Sequence of chain 47.A:
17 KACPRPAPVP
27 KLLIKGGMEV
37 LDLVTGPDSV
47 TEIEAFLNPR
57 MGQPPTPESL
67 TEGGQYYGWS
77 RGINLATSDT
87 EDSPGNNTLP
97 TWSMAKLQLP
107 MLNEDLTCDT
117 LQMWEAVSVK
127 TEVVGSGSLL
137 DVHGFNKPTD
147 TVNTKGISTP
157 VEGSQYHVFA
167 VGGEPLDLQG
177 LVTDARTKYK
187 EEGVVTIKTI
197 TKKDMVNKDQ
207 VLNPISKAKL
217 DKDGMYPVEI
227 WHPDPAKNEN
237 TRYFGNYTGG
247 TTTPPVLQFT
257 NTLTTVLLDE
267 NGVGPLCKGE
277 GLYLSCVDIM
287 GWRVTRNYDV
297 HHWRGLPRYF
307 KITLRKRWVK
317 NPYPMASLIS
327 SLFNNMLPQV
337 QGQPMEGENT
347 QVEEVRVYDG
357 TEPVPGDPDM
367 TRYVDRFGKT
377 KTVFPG

Binding-site contacts:
Ligand atom O1A contacts residue SER89 of chain 47.E at 3.4 Å (h-bond).
Ligand atom O4 contacts residue TYR72 of chain 47.E at 4.2 Å.
Ligand atom C5 contacts residue ASN93 of chain 47.E at 4.1 Å.
Ligand atom C8 contacts residue TYR72 of chain 47.E at 4.1 Å (hydrophobic).
Ligand atom O4 contacts residue THR291 of chain 47.E at 3.4 Å.
Ligand atom O4 contacts residue VAL296 of chain 47.E at 4.0 Å.
Ligand atom O1B contacts residue SER89 of chain 47.E at 4.1 Å.
Ligand atom C6 contacts residue TYR72 of chain 47.E at 3.3 Å (hydrophobic).
Ligand atom O8 contacts residue TYR72 of chain 47.E at 3.5 Å (h-bond).
Ligand atom C4 contacts residue GLY78 of chain 47.E at 3.3 Å.
Ligand atom O1A contacts residue GLY78 of chain 47.E at 3.3 Å (h-bond).
Ligand atom C2 contacts residue GLY78 of chain 47.E at 4.1 Å.
Ligand atom C1 contacts residue GLY78 of chain 47.E at 4.0 Å.
Ligand atom O10 contacts residue ASN293 of chain 47.E at 3.9 Å.
Ligand atom C3 contacts residue GLY78 of chain 47.E at 4.0 Å.
Ligand atom C4 contacts residue TYR72 of chain 47.E at 3.4 Å (hydrophobic).
Ligand atom C7 contacts residue TYR72 of chain 47.E at 3.9 Å (hydrophobic).
Ligand atom O1B contacts residue ASN80 of chain 47.E at 4.2 Å.
Ligand atom C1 contacts residue TYR72 of chain 47.E at 3.8 Å (hydrophobic).
Ligand atom C8 contacts residue ARG77 of chain 47.E at 4.2 Å.
Ligand atom C3 contacts residue GLY78 of chain 47.E at 4.0 Å.
Ligand atom O1A contacts residue ARG77 of chain 47.E at 3.1 Å (salt-bridge).
Ligand atom O3 contacts residue GLY78 of chain 47.E at 3.6 Å.
Ligand atom O10 contacts residue THR291 of chain 47.E at 3.8 Å.
Ligand atom O1B contacts residue ARG77 of chain 47.E at 2.8 Å (salt-bridge).
Ligand atom C3 contacts residue VAL296 of chain 47.E at 3.7 Å (hydrophobic).
Ligand atom N5 contacts residue TYR72 of chain 47.E at 3.1 Å (h-bond).
Ligand atom O4 contacts residue HIS298 of chain 47.E at 3.0 Å (h-bond).
Ligand atom C1 contacts residue ARG77 of chain 47.E at 3.4 Å.
Ligand atom O4 contacts residue GLY78 of chain 47.E at 3.0 Å.
Ligand atom O1B contacts residue TYR72 of chain 47.E at 3.8 Å.
Ligand atom O1A contacts residue TYR72 of chain 47.E at 3.5 Å.
Ligand atom C11 contacts residue ASP85 of chain 47.A at 3.8 Å.
Ligand atom C1 contacts residue SER89 of chain 47.E at 4.2 Å.
Ligand atom C6 contacts residue ASN93 of chain 47.E at 3.4 Å.
Ligand atom C4 contacts residue HIS298 of chain 47.E at 3.6 Å.
Ligand atom O4 contacts residue ILE79 of chain 47.E at 3.5 Å (h-bond).
Ligand atom O6 contacts residue ASN93 of chain 47.E at 3.5 Å (h-bond).
Ligand atom C5 contacts residue TYR72 of chain 47.E at 3.4 Å (hydrophobic).
Ligand atom C3 contacts residue HIS298 of chain 47.E at 3.8 Å.

Sequence of chain 47.E:
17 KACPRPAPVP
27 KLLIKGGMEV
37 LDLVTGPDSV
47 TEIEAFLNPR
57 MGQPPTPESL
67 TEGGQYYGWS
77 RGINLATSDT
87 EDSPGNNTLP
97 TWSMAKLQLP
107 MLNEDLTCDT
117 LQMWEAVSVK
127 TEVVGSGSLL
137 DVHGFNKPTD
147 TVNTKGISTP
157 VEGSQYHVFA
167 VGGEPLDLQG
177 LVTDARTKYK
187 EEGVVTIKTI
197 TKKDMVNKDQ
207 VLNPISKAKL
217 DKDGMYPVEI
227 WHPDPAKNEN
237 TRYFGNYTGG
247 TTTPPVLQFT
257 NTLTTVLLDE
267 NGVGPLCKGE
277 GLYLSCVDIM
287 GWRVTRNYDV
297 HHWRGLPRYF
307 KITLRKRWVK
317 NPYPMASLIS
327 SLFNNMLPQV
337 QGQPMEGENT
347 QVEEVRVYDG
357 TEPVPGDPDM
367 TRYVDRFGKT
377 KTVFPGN

A small-molecule ligand and the protein it binds are described below.
Small molecule (SMILES): CC(=O)N[C@@H]1[C@@H](O[C@@H]2O[C@H](CO)[C@H](O)[C@H](O[C@]3(C(=O)O)C[C@H](O)[C@@H](NC(C)=O)[C@H]([C@H](O)[C@H](O)CO)O3)[C@H]2O)[C@H](O)[C@@H](CO[C@]2(C(=O)O)C[C@H](O)[C@@H](NC(C)=O)[C@H]([C@H](O)[C@H](O)CO)O2)O[C@H]1O